Sequence of chain 1.C:
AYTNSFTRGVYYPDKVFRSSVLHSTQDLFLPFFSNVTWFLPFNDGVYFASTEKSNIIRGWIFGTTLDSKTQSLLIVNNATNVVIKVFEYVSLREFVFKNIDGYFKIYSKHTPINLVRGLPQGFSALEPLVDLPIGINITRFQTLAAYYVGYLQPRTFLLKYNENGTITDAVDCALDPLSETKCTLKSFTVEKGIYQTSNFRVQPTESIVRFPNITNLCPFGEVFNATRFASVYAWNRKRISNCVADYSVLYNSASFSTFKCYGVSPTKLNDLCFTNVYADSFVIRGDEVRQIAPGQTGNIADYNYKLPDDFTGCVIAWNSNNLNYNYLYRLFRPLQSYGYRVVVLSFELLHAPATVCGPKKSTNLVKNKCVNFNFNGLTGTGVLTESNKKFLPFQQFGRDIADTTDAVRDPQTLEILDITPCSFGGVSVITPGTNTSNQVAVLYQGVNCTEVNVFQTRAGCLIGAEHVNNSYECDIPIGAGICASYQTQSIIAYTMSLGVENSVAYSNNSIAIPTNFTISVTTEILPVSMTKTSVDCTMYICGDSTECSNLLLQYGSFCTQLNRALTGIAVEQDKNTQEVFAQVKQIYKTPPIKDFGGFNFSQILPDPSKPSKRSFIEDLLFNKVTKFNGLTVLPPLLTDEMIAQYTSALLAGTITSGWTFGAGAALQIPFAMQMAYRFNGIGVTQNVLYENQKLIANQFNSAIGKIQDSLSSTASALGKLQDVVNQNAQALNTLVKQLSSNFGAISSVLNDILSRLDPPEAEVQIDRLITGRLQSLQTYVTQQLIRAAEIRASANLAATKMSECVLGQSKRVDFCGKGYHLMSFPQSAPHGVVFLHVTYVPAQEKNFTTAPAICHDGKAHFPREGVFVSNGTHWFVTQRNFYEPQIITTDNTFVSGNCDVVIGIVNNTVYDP

This protein binds this small molecule.
Small molecule (SMILES): CC(=O)N[C@H]1[C@H](O[C@H]2[C@H](O)[C@@H](NC(C)=O)CO[C@@H]2CO)O[C@H](CO)[C@@H](O)[C@@H]1O

Binding-site contacts:
Ligand atom O7 contacts residue ASN719 of chain 1.C at 3.8 Å.
Ligand atom O4 contacts residue LEU924 of chain 1.C at 4.0 Å.
Ligand atom C4 contacts residue LEU924 of chain 1.C at 4.5 Å (hydrophobic).
Ligand atom O5 contacts residue PHE720 of chain 1.C at 4.5 Å.
Ligand atom C3 contacts residue ASN719 of chain 1.C at 3.8 Å.
Ligand atom C2 contacts residue GLN1073 of chain 1.C at 4.5 Å.
Ligand atom C1 contacts residue ASN719 of chain 1.C at 1.4 Å.
Ligand atom C8 contacts residue LEU924 of chain 1.C at 3.7 Å (hydrophobic).
Ligand atom C7 contacts residue ASN719 of chain 1.C at 3.5 Å.
Ligand atom O5 contacts residue GLN928 of chain 1.C at 4.4 Å.
Ligand atom C5 contacts residue GLN928 of chain 1.C at 4.0 Å.
Ligand atom C8 contacts residue ASN927 of chain 1.C at 4.5 Å.
Ligand atom C5 contacts residue ASN719 of chain 1.C at 3.7 Å.
Ligand atom C6 contacts residue LEU924 of chain 1.C at 3.8 Å (hydrophobic).
Ligand atom C6 contacts residue GLN928 of chain 1.C at 3.4 Å.
Ligand atom C5 contacts residue LEU924 of chain 1.C at 3.7 Å (hydrophobic).
Ligand atom C7 contacts residue LEU924 of chain 1.C at 3.6 Å (hydrophobic).
Ligand atom C8 contacts residue GLN928 of chain 1.C at 4.4 Å.
Ligand atom C4 contacts residue ASN719 of chain 1.C at 4.2 Å.
Ligand atom C1 contacts residue GLN1073 of chain 1.C at 4.5 Å.
Ligand atom N2 contacts residue ASN719 of chain 1.C at 2.9 Å (h-bond).
Ligand atom O7 contacts residue LEU924 of chain 1.C at 3.4 Å.
Ligand atom N2 contacts residue LEU924 of chain 1.C at 4.5 Å.
Ligand atom O6 contacts residue GLN928 of chain 1.C at 4.1 Å.
Ligand atom C2 contacts residue ASN719 of chain 1.C at 2.5 Å.
Ligand atom O5 contacts residue ASN719 of chain 1.C at 2.4 Å (h-bond).